A small-molecule ligand and the protein it binds are described below.
Small molecule (SMILES): N[C@@H](CCC(=O)O)C(=O)O

Binding-site contacts:
Ligand atom O contacts residue THR501 of chain 1.C at 2.9 Å (h-bond).
Ligand atom OE2 contacts residue SER675 of chain 1.C at 4.1 Å.
Ligand atom O contacts residue TYR471 of chain 1.C at 3.6 Å.
Ligand atom N contacts residue TYR471 of chain 1.C at 3.1 Å.
Ligand atom CA contacts residue TYR471 of chain 1.C at 4.1 Å (hydrophobic).
Ligand atom O contacts residue ARG506 of chain 1.C at 3.7 Å.
Ligand atom N contacts residue THR501 of chain 1.C at 4.0 Å.
Ligand atom CG contacts residue TYR471 of chain 1.C at 3.5 Å (hydrophobic).
Ligand atom O contacts residue PRO499 of chain 1.C at 3.0 Å (h-bond).
Ligand atom CA contacts residue PRO499 of chain 1.C at 3.5 Å (hydrophobic).
Ligand atom OE1 contacts residue MET729 of chain 1.C at 3.7 Å.
Ligand atom OE1 contacts residue LEU671 of chain 1.C at 4.0 Å.
Ligand atom C contacts residue TYR471 of chain 1.C at 3.9 Å (hydrophobic).
Ligand atom CG contacts residue GLU726 of chain 1.C at 4.2 Å.
Ligand atom CB contacts residue THR501 of chain 1.C at 4.4 Å.
Ligand atom CD contacts residue LEU671 of chain 1.C at 4.1 Å (hydrophobic).
Ligand atom CB contacts residue SER675 of chain 1.C at 4.0 Å.
Ligand atom CD contacts residue GLU726 of chain 1.C at 3.5 Å.
Ligand atom C contacts residue PRO499 of chain 1.C at 3.7 Å (hydrophobic).
Ligand atom CB contacts residue GLY674 of chain 1.C at 4.2 Å.
Ligand atom OXT contacts residue TYR471 of chain 1.C at 4.3 Å.
Ligand atom N contacts residue TYR753 of chain 1.C at 4.1 Å.
Ligand atom CA contacts residue GLU726 of chain 1.C at 3.8 Å.
Ligand atom OE2 contacts residue GLU726 of chain 1.C at 3.0 Å (salt-bridge).
Ligand atom OE1 contacts residue GLU726 of chain 1.C at 3.7 Å.
Ligand atom OXT contacts residue GLY674 of chain 1.C at 4.1 Å.
Ligand atom OXT contacts residue THR501 of chain 1.C at 3.2 Å (h-bond).
Ligand atom CA contacts residue THR501 of chain 1.C at 3.2 Å.
Ligand atom OXT contacts residue SER675 of chain 1.C at 3.2 Å.
Ligand atom OE1 contacts residue LEU725 of chain 1.C at 4.3 Å.
Ligand atom O contacts residue LEU500 of chain 1.C at 3.3 Å.
Ligand atom N contacts residue PRO499 of chain 1.C at 2.6 Å (h-bond).
Ligand atom CB contacts residue GLU726 of chain 1.C at 4.1 Å.
Ligand atom C contacts residue SER675 of chain 1.C at 4.2 Å.
Ligand atom OE2 contacts residue THR676 of chain 1.C at 3.5 Å (h-bond).
Ligand atom CB contacts residue TYR471 of chain 1.C at 3.6 Å (hydrophobic).
Ligand atom C contacts residue ARG506 of chain 1.C at 3.7 Å.
Ligand atom CG contacts residue LEU671 of chain 1.C at 3.8 Å (hydrophobic).
Ligand atom C contacts residue THR501 of chain 1.C at 3.0 Å.
Ligand atom OXT contacts residue ARG506 of chain 1.C at 2.8 Å (salt-bridge).

Sequence of chain 1.C:
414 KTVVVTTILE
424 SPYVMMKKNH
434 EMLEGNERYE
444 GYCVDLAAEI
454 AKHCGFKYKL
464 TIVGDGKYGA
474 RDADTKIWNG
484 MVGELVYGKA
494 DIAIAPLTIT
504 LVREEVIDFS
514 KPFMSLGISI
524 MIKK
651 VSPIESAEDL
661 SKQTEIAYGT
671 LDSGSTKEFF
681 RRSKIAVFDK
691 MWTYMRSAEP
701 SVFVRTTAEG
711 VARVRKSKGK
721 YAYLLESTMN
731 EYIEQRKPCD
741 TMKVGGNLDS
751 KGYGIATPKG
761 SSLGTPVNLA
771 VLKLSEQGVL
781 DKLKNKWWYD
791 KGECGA